Sequence of chain 1.A:
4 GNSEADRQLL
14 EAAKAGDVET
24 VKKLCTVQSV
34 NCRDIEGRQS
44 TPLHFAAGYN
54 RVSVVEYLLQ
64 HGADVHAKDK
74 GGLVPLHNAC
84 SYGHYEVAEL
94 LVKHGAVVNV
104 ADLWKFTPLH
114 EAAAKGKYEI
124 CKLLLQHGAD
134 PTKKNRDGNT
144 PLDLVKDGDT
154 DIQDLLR

Sequence of chain 1.B:
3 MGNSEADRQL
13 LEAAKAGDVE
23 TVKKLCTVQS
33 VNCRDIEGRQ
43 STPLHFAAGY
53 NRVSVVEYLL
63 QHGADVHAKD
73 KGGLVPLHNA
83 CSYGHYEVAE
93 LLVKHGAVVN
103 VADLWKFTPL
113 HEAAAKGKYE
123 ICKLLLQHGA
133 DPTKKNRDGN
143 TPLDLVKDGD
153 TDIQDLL

Sequence of chain 1.C:
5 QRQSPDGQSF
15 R

Binding-site contacts:
Ligand atom CB contacts residue GLU89 of chain 1.A at 3.4 Å.
Ligand atom OG contacts residue GLU89 of chain 1.A at 2.7 Å (salt-bridge).
Ligand atom O contacts residue TYR85 of chain 1.B at 3.3 Å.
Ligand atom N contacts residue GLU89 of chain 1.A at 2.9 Å (salt-bridge).
Ligand atom CA contacts residue GLY51 of chain 1.B at 3.2 Å.
Ligand atom CA contacts residue TYR52 of chain 1.B at 3.3 Å (hydrophobic).
Ligand atom CB contacts residue SO41 of chain 1.F at 2.9 Å.
Ligand atom NH1 contacts residue PHE109 of chain 1.B at 3.2 Å.
Ligand atom O contacts residue HIS87 of chain 1.B at 3.4 Å.
Ligand atom NH1 contacts residue GLU114 of chain 1.B at 3.0 Å (salt-bridge).
Ligand atom N contacts residue GLY51 of chain 1.B at 3.1 Å (h-bond).
Ligand atom CA contacts residue GLU89 of chain 1.A at 3.4 Å.
Ligand atom NE contacts residue ASP105 of chain 1.B at 2.9 Å (salt-bridge).
Ligand atom CZ contacts residue PHE109 of chain 1.B at 3.4 Å (hydrophobic).
Ligand atom O contacts residue GLY51 of chain 1.B at 3.2 Å (h-bond).
Ligand atom C contacts residue TYR85 of chain 1.B at 3.4 Å (hydrophobic).
Ligand atom NH1 contacts residue ASP105 of chain 1.B at 2.8 Å (salt-bridge).
Ligand atom N contacts residue GLU89 of chain 1.A at 2.7 Å (salt-bridge).
Ligand atom N contacts residue TYR52 of chain 1.B at 3.2 Å.
Ligand atom NE contacts residue PHE109 of chain 1.B at 3.4 Å.
Ligand atom NH2 contacts residue GLU114 of chain 1.B at 3.4 Å (salt-bridge).
Ligand atom OE1 contacts residue TYR52 of chain 1.B at 3.4 Å.
Ligand atom NH2 contacts residue ASN53 of chain 1.A at 3.3 Å (h-bond).
Ligand atom CG contacts residue SER43 of chain 1.B at 3.5 Å.
Ligand atom NH1 contacts residue ASN53 of chain 1.A at 3.0 Å (h-bond).
Ligand atom OG contacts residue LYS120 of chain 1.B at 3.1 Å (salt-bridge).
Ligand atom O contacts residue ASN81 of chain 1.B at 3.1 Å (h-bond).
Ligand atom OG contacts residue LEU93 of chain 1.A at 3.3 Å.
Ligand atom O contacts residue HIS87 of chain 1.B at 3.0 Å (h-bond).
Ligand atom N contacts residue SO41 of chain 1.F at 3.3 Å (h-bond).
Ligand atom OG contacts residue SO41 of chain 1.F at 2.4 Å (h-bond).
Ligand atom CB contacts residue ASN81 of chain 1.B at 3.3 Å.
Ligand atom NH1 contacts residue ARG15 of chain 1.C at 3.4 Å.
Ligand atom O contacts residue TYR85 of chain 1.B at 2.6 Å (h-bond).
Ligand atom OD1 contacts residue PHE48 of chain 1.B at 3.3 Å.
Ligand atom OG contacts residue VAL55 of chain 1.A at 3.0 Å.
Ligand atom O contacts residue ARG41 of chain 1.B at 3.2 Å (salt-bridge).
Ligand atom OD1 contacts residue SER43 of chain 1.B at 2.5 Å (h-bond).
Ligand atom CZ contacts residue ASP105 of chain 1.B at 3.2 Å.
Ligand atom CB contacts residue GLU89 of chain 1.A at 3.0 Å.

The protein below binds the small molecule below.
Small molecule (SMILES): NC(=O)CC[C@H](NC(=O)CNC(=O)[C@H](CC(=O)O)NC(=O)[C@@H]1CCCN1C(=O)[C@H](CO)NC(=O)[C@H](CCC(N)=O)NC(=O)[C@@H](N)CCCN=C(N)N)C(=O)N[C@@H](CO)C(=O)N[C@@H](Cc1ccccc1)C(=O)N[C@@H](CCCN=C(N)N)C(=O)N[C@@H](CO)C(N)=O